Binding-site contacts:
Ligand atom O5 contacts residue GLN286 of chain 1.A at 4.4 Å.
Ligand atom C4 contacts residue ASN269 of chain 1.A at 4.3 Å.
Ligand atom C8 contacts residue ASN269 of chain 1.A at 3.9 Å.
Ligand atom C8 contacts residue ALA268 of chain 1.A at 4.1 Å (hydrophobic).
Ligand atom O6 contacts residue GLN286 of chain 1.A at 4.2 Å.
Ligand atom C3 contacts residue ASN269 of chain 1.A at 3.9 Å.
Ligand atom C4 contacts residue GLN286 of chain 1.A at 4.4 Å.
Ligand atom C5 contacts residue GLN286 of chain 1.A at 3.6 Å.
Ligand atom O5 contacts residue ASN269 of chain 1.A at 2.3 Å (h-bond).
Ligand atom C2 contacts residue ASN269 of chain 1.A at 2.9 Å.
Ligand atom O7 contacts residue ASN269 of chain 1.A at 3.7 Å.
Ligand atom C5 contacts residue ASN269 of chain 1.A at 3.5 Å.
Ligand atom C6 contacts residue GLN286 of chain 1.A at 4.2 Å.
Ligand atom C8 contacts residue SER267 of chain 1.A at 3.1 Å.
Ligand atom C1 contacts residue ASN269 of chain 1.A at 1.5 Å.
Ligand atom C7 contacts residue ASN269 of chain 1.A at 3.6 Å.
Ligand atom N2 contacts residue ASN269 of chain 1.A at 3.2 Å (h-bond).
Ligand atom O4 contacts residue GLN286 of chain 1.A at 4.3 Å.

Sequence of chain 1.A:
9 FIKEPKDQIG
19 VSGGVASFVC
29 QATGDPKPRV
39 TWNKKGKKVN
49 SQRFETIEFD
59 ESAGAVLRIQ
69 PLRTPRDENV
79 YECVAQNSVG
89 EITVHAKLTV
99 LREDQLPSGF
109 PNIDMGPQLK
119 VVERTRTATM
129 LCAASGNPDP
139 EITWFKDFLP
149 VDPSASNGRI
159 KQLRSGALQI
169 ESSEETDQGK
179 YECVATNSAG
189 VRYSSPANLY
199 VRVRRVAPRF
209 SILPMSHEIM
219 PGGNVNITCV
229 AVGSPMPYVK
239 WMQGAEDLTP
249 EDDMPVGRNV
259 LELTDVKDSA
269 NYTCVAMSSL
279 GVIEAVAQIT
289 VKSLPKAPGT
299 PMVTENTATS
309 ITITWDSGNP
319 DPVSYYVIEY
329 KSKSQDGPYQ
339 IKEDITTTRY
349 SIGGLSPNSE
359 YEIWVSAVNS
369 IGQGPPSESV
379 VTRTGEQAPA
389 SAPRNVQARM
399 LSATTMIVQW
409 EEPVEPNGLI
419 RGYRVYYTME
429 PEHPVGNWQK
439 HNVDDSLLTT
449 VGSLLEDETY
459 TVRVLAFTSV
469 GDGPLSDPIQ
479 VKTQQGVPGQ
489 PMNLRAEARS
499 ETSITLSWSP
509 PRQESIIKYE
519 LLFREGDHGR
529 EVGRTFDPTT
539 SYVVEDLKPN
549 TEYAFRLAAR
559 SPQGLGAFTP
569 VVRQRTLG

The small molecule below binds the protein below.
Small molecule (SMILES): CC(=O)N[C@@H]1[C@@H](O)[C@H](O)[C@@H](CO)O[C@H]1O